The protein below binds the small molecule below.
Small molecule (SMILES): CNCCc1cc(C#N)cc(OCc2ccc3c(C)cc(N)nc3c2)c1

Binding-site contacts:
Ligand atom C10 contacts residue HEM1 of chain 1.C at 3.7 Å.
Ligand atom N28 contacts residue TYR410 of chain 1.A at 3.2 Å.
Ligand atom C21 contacts residue HEM1 of chain 1.C at 3.4 Å.
Ligand atom C06 contacts residue HEM1 of chain 1.C at 3.6 Å.
Ligand atom C06 contacts residue PHE288 of chain 1.A at 3.6 Å (hydrophobic).
Ligand atom C02 contacts residue HEM1 of chain 1.C at 3.6 Å.
Ligand atom C11 contacts residue HEM1 of chain 1.C at 3.1 Å.
Ligand atom O13 contacts residue HEM1 of chain 1.C at 3.5 Å.
Ligand atom N02 contacts residue TRP291 of chain 1.A at 2.8 Å (h-bond).
Ligand atom C09 contacts residue HEM1 of chain 1.C at 3.3 Å.
Ligand atom N02 contacts residue TYR292 of chain 1.A at 3.6 Å.
Ligand atom N02 contacts residue PRO269 of chain 1.A at 3.6 Å.
Ligand atom N28 contacts residue ASN273 of chain 1.A at 3.0 Å (h-bond).
Ligand atom C12 contacts residue HEM1 of chain 1.C at 3.4 Å.
Ligand atom N01 contacts residue HEM1 of chain 1.C at 3.7 Å.
Ligand atom C09 contacts residue GLU296 of chain 1.A at 3.4 Å.
Ligand atom C08 contacts residue HEM1 of chain 1.C at 3.6 Å.
Ligand atom C07 contacts residue VAL271 of chain 1.A at 3.3 Å (hydrophobic).
Ligand atom C27 contacts residue ASN273 of chain 1.A at 3.3 Å.
Ligand atom C27 contacts residue TYR410 of chain 1.A at 3.2 Å (hydrophobic).
Ligand atom C23 contacts residue HEM1 of chain 1.C at 3.8 Å.
Ligand atom C03 contacts residue HEM1 of chain 1.C at 3.3 Å.
Ligand atom C24 contacts residue HEM1 of chain 1.C at 3.7 Å.
Ligand atom C26 contacts residue HEM1 of chain 1.C at 3.4 Å.
Ligand atom C10 contacts residue GLU296 of chain 1.A at 3.5 Å.
Ligand atom C04 contacts residue HEM1 of chain 1.C at 3.6 Å.
Ligand atom O13 contacts residue VAL271 of chain 1.A at 3.6 Å.
Ligand atom C24 contacts residue TYR410 of chain 1.A at 3.7 Å (hydrophobic).
Ligand atom C08 contacts residue VAL271 of chain 1.A at 3.8 Å (hydrophobic).
Ligand atom C22 contacts residue HEM1 of chain 1.C at 3.6 Å.
Ligand atom N02 contacts residue HEM1 of chain 1.C at 3.6 Å.
Ligand atom C02 contacts residue GLU296 of chain 1.A at 3.5 Å.
Ligand atom C07 contacts residue HEM1 of chain 1.C at 3.6 Å.
Ligand atom C23 contacts residue TYR410 of chain 1.A at 3.6 Å (hydrophobic).
Ligand atom C11 contacts residue GLY290 of chain 1.A at 3.8 Å.
Ligand atom N28 contacts residue MET274 of chain 1.A at 3.8 Å.
Ligand atom N01 contacts residue GLU296 of chain 1.A at 2.6 Å (salt-bridge).
Ligand atom C06 contacts residue VAL271 of chain 1.A at 3.7 Å (hydrophobic).
Ligand atom C25 contacts residue HEM1 of chain 1.C at 3.5 Å.
Ligand atom N02 contacts residue GLU296 of chain 1.A at 2.6 Å (salt-bridge).

Sequence of chain 1.A:
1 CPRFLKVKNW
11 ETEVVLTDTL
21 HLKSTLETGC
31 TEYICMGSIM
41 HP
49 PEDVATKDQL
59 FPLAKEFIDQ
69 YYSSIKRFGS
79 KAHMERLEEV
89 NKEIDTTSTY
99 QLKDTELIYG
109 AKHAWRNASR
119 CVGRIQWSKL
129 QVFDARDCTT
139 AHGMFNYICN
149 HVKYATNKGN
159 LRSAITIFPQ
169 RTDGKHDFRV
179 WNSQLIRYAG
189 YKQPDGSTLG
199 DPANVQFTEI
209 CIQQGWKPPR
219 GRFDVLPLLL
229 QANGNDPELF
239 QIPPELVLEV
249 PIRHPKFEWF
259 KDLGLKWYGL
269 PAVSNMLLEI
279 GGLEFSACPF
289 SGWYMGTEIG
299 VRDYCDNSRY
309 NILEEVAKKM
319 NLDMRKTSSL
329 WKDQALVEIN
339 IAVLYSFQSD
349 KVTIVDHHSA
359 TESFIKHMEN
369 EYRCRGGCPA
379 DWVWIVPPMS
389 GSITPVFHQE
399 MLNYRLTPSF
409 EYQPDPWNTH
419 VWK